Sequence of chain 1.A:
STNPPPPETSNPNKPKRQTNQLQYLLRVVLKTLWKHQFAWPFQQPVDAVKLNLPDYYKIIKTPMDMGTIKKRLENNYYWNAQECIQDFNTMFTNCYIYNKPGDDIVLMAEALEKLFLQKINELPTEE

The protein below binds the small molecule below.
Small molecule (SMILES): CNC(=O)N1CCc2c(c(N3CCCc4cc(-c5cnn(C)c5)c(C(F)F)cc43)nn2C2CCOCC2)C1

Binding-site contacts:
Ligand atom O4 contacts residue VAL76 of chain 1.A at 3.9 Å.
Ligand atom N12 contacts residue LEU83 of chain 1.A at 4.0 Å.
Ligand atom C14 contacts residue ASN129 of chain 1.A at 3.7 Å.
Ligand atom C10 contacts residue LEU81 of chain 1.A at 4.0 Å (hydrophobic).
Ligand atom C28 contacts residue LEU81 of chain 1.A at 3.9 Å (hydrophobic).
Ligand atom C9 contacts residue LEU83 of chain 1.A at 4.0 Å (hydrophobic).
Ligand atom C1 contacts residue ILE135 of chain 1.A at 3.9 Å (hydrophobic).
Ligand atom C7 contacts residue TYR128 of chain 1.A at 3.5 Å (hydrophobic).
Ligand atom C26 contacts residue LEU81 of chain 1.A at 3.8 Å (hydrophobic).
Ligand atom C38 contacts residue LEU81 of chain 1.A at 3.6 Å (hydrophobic).
Ligand atom F37 contacts residue LEU81 of chain 1.A at 3.5 Å.
Ligand atom C22 contacts residue TRP70 of chain 1.A at 3.7 Å (hydrophobic).
Ligand atom C8 contacts residue LEU83 of chain 1.A at 3.6 Å (hydrophobic).
Ligand atom O4 contacts residue ASN129 of chain 1.A at 3.1 Å (h-bond).
Ligand atom C6 contacts residue TYR128 of chain 1.A at 4.0 Å (hydrophobic).
Ligand atom C6 contacts residue TYR86 of chain 1.A at 3.8 Å (hydrophobic).
Ligand atom C1 contacts residue PRO71 of chain 1.A at 3.8 Å (hydrophobic).
Ligand atom O4 contacts residue TYR86 of chain 1.A at 3.9 Å.
Ligand atom C21 contacts residue TRP70 of chain 1.A at 3.6 Å (hydrophobic).
Ligand atom C25 contacts residue LEU81 of chain 1.A at 3.8 Å (hydrophobic).
Ligand atom C1 contacts residue PHE72 of chain 1.A at 3.4 Å (hydrophobic).
Ligand atom C20 contacts residue ILE135 of chain 1.A at 3.7 Å (hydrophobic).
Ligand atom C35 contacts residue LEU81 of chain 1.A at 4.0 Å (hydrophobic).
Ligand atom C6 contacts residue ASN129 of chain 1.A at 3.9 Å.
Ligand atom C7 contacts residue ASN129 of chain 1.A at 3.3 Å.
Ligand atom C3 contacts residue ASN129 of chain 1.A at 3.9 Å.
Ligand atom N2 contacts residue VAL76 of chain 1.A at 3.9 Å.
Ligand atom N19 contacts residue LEU81 of chain 1.A at 3.8 Å.
Ligand atom C24 contacts residue LEU81 of chain 1.A at 3.9 Å (hydrophobic).
Ligand atom N2 contacts residue ILE135 of chain 1.A at 4.0 Å.
Ligand atom C8 contacts residue ASN129 of chain 1.A at 3.9 Å.
Ligand atom C27 contacts residue LEU81 of chain 1.A at 3.8 Å (hydrophobic).
Ligand atom C9 contacts residue LEU81 of chain 1.A at 3.9 Å (hydrophobic).
Ligand atom C23 contacts residue LEU81 of chain 1.A at 3.9 Å (hydrophobic).
Ligand atom C7 contacts residue LEU83 of chain 1.A at 3.5 Å (hydrophobic).
Ligand atom C21 contacts residue ILE135 of chain 1.A at 4.0 Å (hydrophobic).
Ligand atom C18 contacts residue LEU83 of chain 1.A at 4.0 Å (hydrophobic).
Ligand atom C3 contacts residue VAL76 of chain 1.A at 3.8 Å (hydrophobic).
Ligand atom F36 contacts residue LEU81 of chain 1.A at 3.3 Å.
Ligand atom C6 contacts residue LEU83 of chain 1.A at 3.9 Å (hydrophobic).